Sequence of chain 2.B:
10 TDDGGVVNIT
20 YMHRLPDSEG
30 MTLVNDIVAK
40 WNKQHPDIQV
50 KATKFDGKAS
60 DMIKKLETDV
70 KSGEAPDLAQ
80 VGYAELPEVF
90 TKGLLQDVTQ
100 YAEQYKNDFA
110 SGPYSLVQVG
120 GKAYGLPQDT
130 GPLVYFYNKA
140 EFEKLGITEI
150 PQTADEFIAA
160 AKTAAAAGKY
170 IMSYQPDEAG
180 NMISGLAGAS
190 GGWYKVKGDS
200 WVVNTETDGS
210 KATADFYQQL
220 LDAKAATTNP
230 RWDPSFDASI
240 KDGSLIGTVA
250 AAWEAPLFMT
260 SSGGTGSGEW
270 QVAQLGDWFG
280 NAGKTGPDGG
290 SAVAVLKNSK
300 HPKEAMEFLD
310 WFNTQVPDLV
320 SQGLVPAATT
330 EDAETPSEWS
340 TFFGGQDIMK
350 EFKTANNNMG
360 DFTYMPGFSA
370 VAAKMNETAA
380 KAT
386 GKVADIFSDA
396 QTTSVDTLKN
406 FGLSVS

Binding-site contacts:
Ligand atom C5 contacts residue TRP231 of chain 2.B at 3.6 Å (hydrophobic).
Ligand atom C3 contacts residue TRP252 of chain 2.B at 3.5 Å (hydrophobic).
Ligand atom O3 contacts residue GLY289 of chain 2.B at 3.2 Å (h-bond).
Ligand atom C5 contacts residue TRP231 of chain 2.B at 3.5 Å (hydrophobic).
Ligand atom O2 contacts residue GLY289 of chain 2.B at 3.1 Å (h-bond).
Ligand atom O3 contacts residue ARG23 of chain 2.B at 3.1 Å (salt-bridge).
Ligand atom O3 contacts residue ALA58 of chain 2.B at 3.6 Å.
Ligand atom C3 contacts residue ASP128 of chain 2.B at 3.3 Å.
Ligand atom C8 contacts residue GLY288 of chain 2.B at 3.6 Å.
Ligand atom C4 contacts residue LEU323 of chain 2.B at 3.6 Å (hydrophobic).
Ligand atom C2 contacts residue ALA58 of chain 2.B at 3.7 Å (hydrophobic).
Ligand atom C4 contacts residue ASP128 of chain 2.B at 3.6 Å.
Ligand atom C6 contacts residue ALA372 of chain 2.B at 3.7 Å (hydrophobic).
Ligand atom O4 contacts residue GLN79 of chain 2.B at 3.0 Å (h-bond).
Ligand atom O5 contacts residue SER59 of chain 2.B at 3.5 Å (h-bond).
Ligand atom O5 contacts residue ALA58 of chain 2.B at 3.6 Å.
Ligand atom O2 contacts residue ASN180 of chain 2.B at 2.7 Å (h-bond).
Ligand atom C4 contacts residue ASN375 of chain 2.B at 3.5 Å.
Ligand atom O4 contacts residue TRP252 of chain 2.B at 3.5 Å.
Ligand atom O4 contacts residue SER59 of chain 2.B at 3.5 Å (h-bond).
Ligand atom O6 contacts residue PRO25 of chain 2.B at 3.5 Å.
Ligand atom C6 contacts residue PRO25 of chain 2.B at 3.6 Å (hydrophobic).
Ligand atom O2 contacts residue GLY288 of chain 2.B at 3.2 Å.
Ligand atom O4 contacts residue ALA58 of chain 2.B at 3.4 Å (h-bond).
Ligand atom O4 contacts residue LEU24 of chain 2.B at 3.6 Å.
Ligand atom C2 contacts residue SER290 of chain 2.B at 3.8 Å.
Ligand atom C2 contacts residue SER59 of chain 2.B at 3.4 Å.
Ligand atom O6 contacts residue SER368 of chain 2.B at 3.0 Å (h-bond).
Ligand atom O3 contacts residue ASP128 of chain 2.B at 2.7 Å (salt-bridge).
Ligand atom O4 contacts residue SER59 of chain 2.B at 2.9 Å (h-bond).
Ligand atom C5 contacts residue SER59 of chain 2.B at 3.8 Å.
Ligand atom O3 contacts residue ASN375 of chain 2.B at 3.4 Å (h-bond).
Ligand atom C6 contacts residue TRP231 of chain 2.B at 3.7 Å (hydrophobic).
Ligand atom C1 contacts residue SER59 of chain 2.B at 3.5 Å.
Ligand atom O3 contacts residue SER290 of chain 2.B at 2.8 Å (h-bond).
Ligand atom O5 contacts residue ALA372 of chain 2.B at 3.4 Å.
Ligand atom C6 contacts residue TRP231 of chain 2.B at 3.5 Å (hydrophobic).
Ligand atom O7 contacts residue ARG23 of chain 2.B at 3.0 Å (salt-bridge).
Ligand atom C3 contacts residue GLU177 of chain 2.B at 3.2 Å.
Ligand atom C8 contacts residue ASN180 of chain 2.B at 3.5 Å.

A protein and the small-molecule ligand that binds it are described below.
Small molecule (SMILES): CC(=O)N[C@H]1[C@H](O[C@H]2[C@@H](O)[C@@H](CO)O[C@@H](O[C@H]3[C@H](O)[C@@H](O)[C@H](O)O[C@@H]3CO)[C@@H]2O)O[C@H](CO)[C@@H](O)[C@@H]1O[C@@H]1O[C@H](CO)[C@H](O)[C@H](O)[C@H]1O